Binding-site contacts:
Ligand atom OP1 contacts residue MG1 of chain 1.R at 2.6 Å.
Ligand atom C2' contacts residue THR46 of chain 1.B at 3.2 Å.
Ligand atom OP1 contacts residue HIS164 of chain 1.A at 3.1 Å (h-bond).
Ligand atom C8 contacts residue ALA94 of chain 1.B at 3.5 Å (hydrophobic).
Ligand atom C5 contacts residue PHE49 of chain 1.B at 3.4 Å (hydrophobic).
Ligand atom O4 contacts residue PHE49 of chain 1.B at 3.4 Å.
Ligand atom N1 contacts residue PHE97 of chain 1.B at 3.2 Å.
Ligand atom OP1 contacts residue HIS140 of chain 1.B at 3.4 Å (h-bond).
Ligand atom C8 contacts residue PHE49 of chain 1.B at 3.4 Å (hydrophobic).
Ligand atom O3' contacts residue ASN98 of chain 1.B at 3.2 Å (h-bond).
Ligand atom C5 contacts residue PHE166 of chain 1.A at 3.4 Å (hydrophobic).
Ligand atom C7 contacts residue PHE49 of chain 1.B at 3.5 Å (hydrophobic).
Ligand atom O3' contacts residue MG1 of chain 1.R at 2.5 Å.
Ligand atom OP1 contacts residue MG1 of chain 1.K at 2.2 Å.
Ligand atom O4' contacts residue PHE144 of chain 1.B at 3.5 Å.
Ligand atom O4' contacts residue ASN141 of chain 1.B at 3.0 Å (h-bond).
Ligand atom N3 contacts residue PHE166 of chain 1.A at 3.4 Å.
Ligand atom O3' contacts residue THR46 of chain 1.B at 3.0 Å (h-bond).
Ligand atom O3' contacts residue GLU45 of chain 1.B at 2.6 Å (salt-bridge).
Ligand atom N9 contacts residue PHE49 of chain 1.B at 3.5 Å.
Ligand atom OP2 contacts residue HIS201 of chain 1.B at 3.5 Å (h-bond).
Ligand atom P contacts residue MG1 of chain 1.K at 3.5 Å.
Ligand atom O5' contacts residue ASN141 of chain 1.B at 3.3 Å (h-bond).
Ligand atom C5 contacts residue PHE49 of chain 1.B at 3.2 Å (hydrophobic).
Ligand atom C2 contacts residue PHE97 of chain 1.B at 3.2 Å (hydrophobic).
Ligand atom OP2 contacts residue ARG35 of chain 1.A at 3.0 Å (salt-bridge).
Ligand atom C1' contacts residue THR46 of chain 1.B at 3.4 Å.
Ligand atom OP1 contacts residue LEU184 of chain 1.B at 3.0 Å (h-bond).
Ligand atom P contacts residue MG1 of chain 1.R at 3.1 Å.
Ligand atom C4 contacts residue PHE166 of chain 1.A at 3.3 Å (hydrophobic).
Ligand atom C4 contacts residue PHE49 of chain 1.B at 3.4 Å (hydrophobic).
Ligand atom OP1 contacts residue VAL183 of chain 1.B at 3.4 Å.
Ligand atom C4 contacts residue PHE49 of chain 1.B at 3.4 Å (hydrophobic).
Ligand atom O2 contacts residue PHE144 of chain 1.B at 3.2 Å.
Ligand atom C4' contacts residue THR46 of chain 1.B at 3.5 Å.
Ligand atom C6 contacts residue PHE97 of chain 1.B at 3.4 Å (hydrophobic).
Ligand atom N7 contacts residue PHE49 of chain 1.B at 3.3 Å.
Ligand atom N3 contacts residue PHE97 of chain 1.B at 3.4 Å.
Ligand atom C2 contacts residue PHE166 of chain 1.A at 3.5 Å (hydrophobic).
Ligand atom O4 contacts residue PHE166 of chain 1.A at 3.2 Å.

Sequence of chain 1.A:
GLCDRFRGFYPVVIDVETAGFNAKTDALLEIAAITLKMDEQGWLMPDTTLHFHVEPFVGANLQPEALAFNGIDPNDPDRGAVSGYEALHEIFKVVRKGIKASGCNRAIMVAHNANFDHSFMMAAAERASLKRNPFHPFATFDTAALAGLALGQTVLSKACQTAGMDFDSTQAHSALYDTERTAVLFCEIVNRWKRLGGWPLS

The small molecule below binds the protein below.
Small molecule (SMILES): Cc1cn([C@H]2C[C@H](O[P](=O)(O)OC[C@H]3O[C@@H](n4cnc5c(N)ncnc54)C[C@@H]3O)[C@@H](CO[P](=O)(O)O[C@H]3C[C@H](n4cc(C)c(=O)[nH]c4=O)O[C@@H]3COP(=O)=O)O2)c(=O)[nH]c1=O

Sequence of chain 1.B:
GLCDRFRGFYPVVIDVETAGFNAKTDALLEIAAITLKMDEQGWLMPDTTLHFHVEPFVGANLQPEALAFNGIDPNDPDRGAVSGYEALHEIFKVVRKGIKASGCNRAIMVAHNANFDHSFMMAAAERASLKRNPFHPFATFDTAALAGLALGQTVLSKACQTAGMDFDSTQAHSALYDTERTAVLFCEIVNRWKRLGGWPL